The protein below binds the small molecule below.
Small molecule (SMILES): CC(=O)N[C@@H]1[C@@H](O)[C@H](O)[C@@H](CO)O[C@H]1O

Binding-site contacts:
Ligand atom C7 contacts residue ASN86 of chain 1.B at 3.5 Å.
Ligand atom O5 contacts residue ASN86 of chain 1.B at 2.4 Å (h-bond).
Ligand atom C4 contacts residue ASN86 of chain 1.B at 4.3 Å.
Ligand atom C1 contacts residue GLN64 of chain 1.B at 3.3 Å.
Ligand atom C2 contacts residue ASN86 of chain 1.B at 2.5 Å.
Ligand atom C7 contacts residue GLN84 of chain 1.B at 4.2 Å.
Ligand atom C8 contacts residue GLN84 of chain 1.B at 3.5 Å.
Ligand atom O5 contacts residue VAL90 of chain 1.B at 4.4 Å.
Ligand atom C8 contacts residue GLN64 of chain 1.B at 4.4 Å.
Ligand atom N2 contacts residue GLN64 of chain 1.B at 3.3 Å (h-bond).
Ligand atom N2 contacts residue ASN86 of chain 1.B at 2.9 Å (h-bond).
Ligand atom O5 contacts residue GLN64 of chain 1.B at 4.2 Å.
Ligand atom C3 contacts residue GLN64 of chain 1.B at 4.0 Å.
Ligand atom C7 contacts residue HIS178 of chain 1.B at 4.5 Å.
Ligand atom N2 contacts residue GLN84 of chain 1.B at 4.0 Å.
Ligand atom C5 contacts residue ASN86 of chain 1.B at 3.7 Å.
Ligand atom O7 contacts residue HIS178 of chain 1.B at 3.4 Å.
Ligand atom O7 contacts residue ASN86 of chain 1.B at 3.9 Å.
Ligand atom C2 contacts residue GLN64 of chain 1.B at 3.9 Å.
Ligand atom C3 contacts residue ASN86 of chain 1.B at 3.8 Å.
Ligand atom C5 contacts residue GLN64 of chain 1.B at 4.1 Å.
Ligand atom C7 contacts residue GLN64 of chain 1.B at 4.2 Å.
Ligand atom C1 contacts residue ASN86 of chain 1.B at 1.4 Å.

Sequence of chain 1.B:
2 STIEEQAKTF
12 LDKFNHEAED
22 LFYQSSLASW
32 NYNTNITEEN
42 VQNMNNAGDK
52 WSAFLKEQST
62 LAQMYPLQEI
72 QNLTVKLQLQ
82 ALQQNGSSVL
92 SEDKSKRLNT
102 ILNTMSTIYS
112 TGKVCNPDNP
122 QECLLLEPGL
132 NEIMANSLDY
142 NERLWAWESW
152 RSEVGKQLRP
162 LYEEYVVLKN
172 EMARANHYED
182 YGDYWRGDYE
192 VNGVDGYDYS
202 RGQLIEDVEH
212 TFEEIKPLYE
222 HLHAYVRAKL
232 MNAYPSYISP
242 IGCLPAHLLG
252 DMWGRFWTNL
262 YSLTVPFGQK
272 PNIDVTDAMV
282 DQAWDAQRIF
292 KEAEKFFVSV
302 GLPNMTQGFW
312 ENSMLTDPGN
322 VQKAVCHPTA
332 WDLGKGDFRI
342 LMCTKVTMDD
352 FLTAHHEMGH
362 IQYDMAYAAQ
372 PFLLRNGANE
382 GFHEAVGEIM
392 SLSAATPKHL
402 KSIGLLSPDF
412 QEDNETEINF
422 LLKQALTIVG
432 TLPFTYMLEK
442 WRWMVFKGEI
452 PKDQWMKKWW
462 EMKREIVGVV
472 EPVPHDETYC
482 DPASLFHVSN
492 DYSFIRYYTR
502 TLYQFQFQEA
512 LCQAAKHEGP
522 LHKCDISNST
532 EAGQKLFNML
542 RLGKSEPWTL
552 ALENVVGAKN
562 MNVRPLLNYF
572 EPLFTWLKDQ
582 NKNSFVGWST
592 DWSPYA